Binding-site contacts:
Ligand atom C3 contacts residue ASN19 of chain 18.Q at 4.4 Å.
Ligand atom O5 contacts residue ASN19 of chain 18.Q at 2.1 Å (h-bond).
Ligand atom C6 contacts residue ASN19 of chain 18.Q at 4.0 Å.
Ligand atom C5 contacts residue ASN19 of chain 18.Q at 3.3 Å.
Ligand atom C4 contacts residue ASN19 of chain 18.Q at 4.5 Å.
Ligand atom C2 contacts residue ASN19 of chain 18.Q at 3.4 Å.
Ligand atom C1 contacts residue ASN19 of chain 18.Q at 1.9 Å.
Ligand atom C8 contacts residue TYR17 of chain 18.Q at 4.3 Å (hydrophobic).
Ligand atom O6 contacts residue ASN19 of chain 18.Q at 4.3 Å.
Ligand atom N2 contacts residue ASN19 of chain 18.Q at 4.1 Å.

Sequence of chain 18.Q:
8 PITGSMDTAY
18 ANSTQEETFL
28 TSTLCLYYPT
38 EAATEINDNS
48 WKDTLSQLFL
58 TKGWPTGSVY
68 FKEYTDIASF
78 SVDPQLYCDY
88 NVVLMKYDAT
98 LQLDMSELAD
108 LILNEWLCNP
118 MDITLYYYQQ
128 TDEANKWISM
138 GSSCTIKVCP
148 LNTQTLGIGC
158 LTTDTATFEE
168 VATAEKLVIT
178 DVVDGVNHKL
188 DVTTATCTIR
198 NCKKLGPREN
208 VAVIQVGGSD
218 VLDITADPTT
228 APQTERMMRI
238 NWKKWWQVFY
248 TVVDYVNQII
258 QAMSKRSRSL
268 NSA

This small molecule binds to this protein.
Small molecule (SMILES): CC(=O)N[C@H]1[C@H](O[C@H]2[C@H](O)[C@@H](NC(C)=O)CO[C@@H]2CO)O[C@H](CO)[C@@H](O)[C@@H]1O